Binding-site contacts:
Ligand atom N7 contacts residue ASP609 of chain 4.I at 4.0 Å.
Ligand atom N6 contacts residue PHE638 of chain 4.I at 3.7 Å.
Ligand atom N1 contacts residue PRO631 of chain 4.I at 4.2 Å.
Ligand atom C8 contacts residue HIS630 of chain 4.I at 3.3 Å.
Ligand atom N6 contacts residue PRO633 of chain 4.I at 4.4 Å.
Ligand atom N1 contacts residue GLY639 of chain 4.I at 3.0 Å (h-bond).
Ligand atom N7 contacts residue HIS630 of chain 4.I at 3.7 Å.
Ligand atom N6 contacts residue SER632 of chain 4.I at 3.6 Å.
Ligand atom N7 contacts residue SER632 of chain 4.I at 3.7 Å.
Ligand atom C6 contacts residue GLY639 of chain 4.I at 3.7 Å.
Ligand atom C5 contacts residue SER632 of chain 4.I at 3.9 Å.
Ligand atom N3 contacts residue GLY639 of chain 4.I at 4.2 Å.
Ligand atom N9 contacts residue HIS630 of chain 4.I at 4.4 Å.
Ligand atom C2 contacts residue GLY639 of chain 4.I at 2.9 Å.
Ligand atom C2 contacts residue ILE622 of chain 4.I at 4.3 Å (hydrophobic).
Ligand atom C6 contacts residue SER632 of chain 4.I at 4.0 Å.
Ligand atom N9 contacts residue PRO631 of chain 4.I at 3.9 Å.
Ligand atom N6 contacts residue GLY637 of chain 4.I at 3.4 Å (h-bond).
Ligand atom N1 contacts residue PHE638 of chain 4.I at 4.1 Å.
Ligand atom N6 contacts residue GLY639 of chain 4.I at 3.5 Å (h-bond).
Ligand atom C5 contacts residue PRO420 of chain 4.I at 4.5 Å (hydrophobic).
Ligand atom C4 contacts residue PRO631 of chain 4.I at 4.2 Å (hydrophobic).
Ligand atom N3 contacts residue PRO631 of chain 4.I at 4.1 Å.
Ligand atom C6 contacts residue PRO631 of chain 4.I at 4.3 Å (hydrophobic).
Ligand atom C5 contacts residue PRO631 of chain 4.I at 4.4 Å (hydrophobic).
Ligand atom C2 contacts residue PRO631 of chain 4.I at 4.2 Å (hydrophobic).

A small-molecule ligand and the protein it binds are described below.
Small molecule (SMILES): Nc1ncnc2[nH]cnc12

Sequence of chain 4.I:
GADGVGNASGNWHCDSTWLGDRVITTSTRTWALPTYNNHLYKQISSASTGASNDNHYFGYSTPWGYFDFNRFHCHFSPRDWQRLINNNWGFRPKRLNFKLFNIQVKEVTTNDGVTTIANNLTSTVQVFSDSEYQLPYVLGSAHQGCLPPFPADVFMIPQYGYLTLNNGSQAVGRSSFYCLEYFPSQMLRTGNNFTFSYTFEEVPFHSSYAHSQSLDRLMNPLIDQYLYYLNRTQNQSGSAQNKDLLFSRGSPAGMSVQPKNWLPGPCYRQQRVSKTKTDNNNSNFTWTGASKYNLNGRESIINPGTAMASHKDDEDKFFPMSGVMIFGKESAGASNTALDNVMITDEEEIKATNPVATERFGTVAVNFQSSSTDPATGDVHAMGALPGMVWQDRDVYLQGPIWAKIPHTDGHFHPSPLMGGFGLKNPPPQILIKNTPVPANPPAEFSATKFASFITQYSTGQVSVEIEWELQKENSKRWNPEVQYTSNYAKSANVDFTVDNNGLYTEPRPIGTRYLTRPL